Sequence of chain 1.A:
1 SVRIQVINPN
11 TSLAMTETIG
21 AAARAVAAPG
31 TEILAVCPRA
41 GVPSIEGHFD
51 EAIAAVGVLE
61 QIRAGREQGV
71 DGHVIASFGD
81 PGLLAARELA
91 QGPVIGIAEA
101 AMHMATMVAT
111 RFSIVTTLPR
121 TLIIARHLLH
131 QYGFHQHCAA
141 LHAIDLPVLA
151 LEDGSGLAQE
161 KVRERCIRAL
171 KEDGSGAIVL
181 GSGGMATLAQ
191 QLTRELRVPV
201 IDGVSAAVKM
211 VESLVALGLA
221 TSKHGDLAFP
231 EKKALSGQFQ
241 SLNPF

The protein below binds the small molecule below.
Small molecule (SMILES): O=C(O)C[C@H]1NC(=O)NC1=O

Binding-site contacts:
Ligand atom OD1 contacts residue THR117 of chain 1.A at 2.7 Å (h-bond).
Ligand atom CAI contacts residue VAL148 of chain 1.A at 3.8 Å (hydrophobic).
Ligand atom N contacts residue ILE45 of chain 1.A at 2.9 Å (h-bond).
Ligand atom CA contacts residue PHE78 of chain 1.A at 3.8 Å (hydrophobic).
Ligand atom C contacts residue SER77 of chain 1.A at 3.6 Å.
Ligand atom OD1 contacts residue SER182 of chain 1.A at 3.5 Å.
Ligand atom NAF contacts residue MET15 of chain 1.A at 4.1 Å.
Ligand atom C contacts residue PHE78 of chain 1.A at 3.5 Å (hydrophobic).
Ligand atom OD2 contacts residue SER182 of chain 1.A at 2.6 Å (h-bond).
Ligand atom O contacts residue SER182 of chain 1.A at 3.5 Å.
Ligand atom C contacts residue GLY183 of chain 1.A at 3.9 Å.
Ligand atom OD1 contacts residue GLY181 of chain 1.A at 3.5 Å (h-bond).
Ligand atom OD2 contacts residue THR117 of chain 1.A at 4.0 Å.
Ligand atom O contacts residue SER77 of chain 1.A at 3.3 Å.
Ligand atom O contacts residue PHE78 of chain 1.A at 2.9 Å (h-bond).
Ligand atom CG contacts residue THR117 of chain 1.A at 3.7 Å.
Ligand atom OAB contacts residue SER44 of chain 1.A at 3.8 Å.
Ligand atom OD2 contacts residue VAL148 of chain 1.A at 3.3 Å.
Ligand atom CA contacts residue ILE45 of chain 1.A at 4.0 Å (hydrophobic).
Ligand atom OD1 contacts residue THR116 of chain 1.A at 3.4 Å (h-bond).
Ligand atom CG contacts residue GLY181 of chain 1.A at 3.6 Å.
Ligand atom OAB contacts residue VAL148 of chain 1.A at 3.6 Å.
Ligand atom OD1 contacts residue VAL148 of chain 1.A at 3.5 Å.
Ligand atom NAF contacts residue SER77 of chain 1.A at 3.7 Å.
Ligand atom OAB contacts residue MET15 of chain 1.A at 4.1 Å.
Ligand atom CAI contacts residue SER77 of chain 1.A at 4.2 Å.
Ligand atom CA contacts residue SER77 of chain 1.A at 4.2 Å.
Ligand atom CG contacts residue SER182 of chain 1.A at 3.3 Å.
Ligand atom CB contacts residue ILE45 of chain 1.A at 4.3 Å (hydrophobic).
Ligand atom CB contacts residue PHE78 of chain 1.A at 4.2 Å (hydrophobic).
Ligand atom OD2 contacts residue GLY183 of chain 1.A at 4.3 Å.
Ligand atom CB contacts residue GLY181 of chain 1.A at 3.6 Å.
Ligand atom CAI contacts residue ILE45 of chain 1.A at 3.8 Å (hydrophobic).
Ligand atom NAF contacts residue ASN10 of chain 1.A at 3.9 Å.
Ligand atom O contacts residue GLY183 of chain 1.A at 2.9 Å (h-bond).
Ligand atom CG contacts residue VAL148 of chain 1.A at 3.5 Å (hydrophobic).
Ligand atom N contacts residue VAL148 of chain 1.A at 4.1 Å.
Ligand atom OAB contacts residue ASN10 of chain 1.A at 3.0 Å (h-bond).
Ligand atom OAB contacts residue ILE45 of chain 1.A at 2.9 Å (h-bond).
Ligand atom CAI contacts residue ASN10 of chain 1.A at 3.8 Å.